A small-molecule ligand and the protein it binds are described below.
Small molecule (SMILES): CC(=O)N[C@@H]1[C@@H](O)[C@H](O)[C@@H](CO)O[C@H]1O

Sequence of chain 1.C:
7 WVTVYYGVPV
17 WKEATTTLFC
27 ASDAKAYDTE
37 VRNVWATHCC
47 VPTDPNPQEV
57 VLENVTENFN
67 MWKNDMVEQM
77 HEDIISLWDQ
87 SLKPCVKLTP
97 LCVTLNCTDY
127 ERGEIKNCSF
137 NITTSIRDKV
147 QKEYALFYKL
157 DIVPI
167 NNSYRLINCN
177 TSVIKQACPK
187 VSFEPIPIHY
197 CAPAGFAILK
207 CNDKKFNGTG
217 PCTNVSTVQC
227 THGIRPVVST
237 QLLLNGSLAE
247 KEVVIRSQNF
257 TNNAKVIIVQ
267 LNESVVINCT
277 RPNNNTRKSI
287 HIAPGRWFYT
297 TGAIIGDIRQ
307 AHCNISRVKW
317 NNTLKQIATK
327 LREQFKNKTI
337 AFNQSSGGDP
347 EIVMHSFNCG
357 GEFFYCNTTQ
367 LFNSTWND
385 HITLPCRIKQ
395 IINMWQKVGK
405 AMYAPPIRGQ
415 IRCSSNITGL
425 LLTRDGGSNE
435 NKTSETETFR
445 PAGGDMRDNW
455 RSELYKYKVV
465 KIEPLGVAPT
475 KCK

Binding-site contacts:
Ligand atom O7 contacts residue ASN167 of chain 1.C at 4.2 Å.
Ligand atom C8 contacts residue ASN167 of chain 1.C at 3.7 Å.
Ligand atom C8 contacts residue ASN168 of chain 1.C at 3.1 Å.
Ligand atom C1 contacts residue ASN167 of chain 1.C at 1.5 Å.
Ligand atom C7 contacts residue ASN168 of chain 1.C at 3.5 Å.
Ligand atom C2 contacts residue ASN167 of chain 1.C at 2.6 Å.
Ligand atom C3 contacts residue ASN167 of chain 1.C at 3.9 Å.
Ligand atom O5 contacts residue ASN167 of chain 1.C at 2.5 Å (h-bond).
Ligand atom C5 contacts residue ASN167 of chain 1.C at 3.9 Å.
Ligand atom N2 contacts residue ASN167 of chain 1.C at 2.9 Å (h-bond).
Ligand atom C4 contacts residue ASN167 of chain 1.C at 4.4 Å.
Ligand atom C7 contacts residue ASN167 of chain 1.C at 3.8 Å.
Ligand atom O7 contacts residue ASN168 of chain 1.C at 3.2 Å.